Binding-site contacts:
Ligand atom C2 contacts residue ASN12 of chain 4.K at 3.3 Å.
Ligand atom C5 contacts residue ASN12 of chain 4.K at 4.2 Å.
Ligand atom O7 contacts residue ASN12 of chain 4.K at 3.6 Å.
Ligand atom N2 contacts residue ASN12 of chain 4.K at 3.8 Å.
Ligand atom C1 contacts residue ASN12 of chain 4.K at 2.2 Å.
Ligand atom O5 contacts residue ASN12 of chain 4.K at 2.8 Å (h-bond).
Ligand atom C7 contacts residue ASN12 of chain 4.K at 3.9 Å.

This small molecule binds to this protein.
Small molecule (SMILES): CC(=O)N[C@H]1[C@H](O[C@H]2[C@H](O)[C@@H](NC(C)=O)CO[C@@H]2CO)O[C@H](CO)[C@@H](O)[C@@H]1O

Sequence of chain 4.K:
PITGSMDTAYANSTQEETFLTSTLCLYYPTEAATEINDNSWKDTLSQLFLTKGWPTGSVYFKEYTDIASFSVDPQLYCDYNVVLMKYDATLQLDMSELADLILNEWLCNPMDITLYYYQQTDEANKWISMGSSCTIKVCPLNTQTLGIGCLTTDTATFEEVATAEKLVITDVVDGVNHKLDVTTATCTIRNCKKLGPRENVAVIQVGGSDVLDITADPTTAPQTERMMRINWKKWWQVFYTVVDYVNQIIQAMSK